Binding-site contacts:
Ligand atom C14 contacts residue ALA53 of chain 1.B at 3.1 Å (hydrophobic).
Ligand atom C3 contacts residue GLU89 of chain 1.B at 3.5 Å.
Ligand atom C15 contacts residue ALA53 of chain 1.B at 3.5 Å (hydrophobic).
Ligand atom O1 contacts residue GLN123 of chain 1.B at 3.5 Å (h-bond).
Ligand atom C2 contacts residue ASP185 of chain 1.B at 3.4 Å.
Ligand atom N3 contacts residue ALA53 of chain 1.B at 3.1 Å (h-bond).
Ligand atom N8 contacts residue ALA70 of chain 1.B at 3.5 Å.
Ligand atom C contacts residue TYR54 of chain 1.B at 3.6 Å (hydrophobic).
Ligand atom C29 contacts residue MET126 of chain 1.B at 3.2 Å (hydrophobic).
Ligand atom C16 contacts residue TYR82 of chain 1.B at 3.2 Å (hydrophobic).
Ligand atom N2 contacts residue ARG85 of chain 1.B at 3.6 Å.
Ligand atom C3 contacts residue LYS72 of chain 1.B at 3.5 Å.
Ligand atom C2 contacts residue LYS72 of chain 1.B at 3.5 Å.
Ligand atom C5 contacts residue THR86 of chain 1.B at 3.6 Å.
Ligand atom C14 contacts residue TYR82 of chain 1.B at 3.4 Å (hydrophobic).
Ligand atom C11 contacts residue ALA53 of chain 1.B at 3.6 Å (hydrophobic).
Ligand atom N4 contacts residue TYR82 of chain 1.B at 3.6 Å.
Ligand atom C2 contacts residue GLU89 of chain 1.B at 3.5 Å.
Ligand atom N8 contacts residue ASP124 of chain 1.B at 2.8 Å (salt-bridge).
Ligand atom O contacts residue LYS72 of chain 1.B at 3.0 Å (salt-bridge).
Ligand atom O contacts residue ILE74 of chain 1.B at 3.6 Å.
Ligand atom N1 contacts residue GLU89 of chain 1.B at 3.6 Å.
Ligand atom C30 contacts residue GLU127 of chain 1.B at 3.6 Å.
Ligand atom C15 contacts residue TYR82 of chain 1.B at 3.2 Å (hydrophobic).
Ligand atom C22 contacts residue GLN123 of chain 1.B at 3.3 Å.
Ligand atom N contacts residue LYS72 of chain 1.B at 3.1 Å (salt-bridge).
Ligand atom C18 contacts residue ASP185 of chain 1.B at 3.5 Å.
Ligand atom C17 contacts residue TYR82 of chain 1.B at 3.5 Å (hydrophobic).
Ligand atom N8 contacts residue MET126 of chain 1.B at 3.4 Å (h-bond).
Ligand atom C24 contacts residue ALA70 of chain 1.B at 3.7 Å (hydrophobic).
Ligand atom C7 contacts residue GLY187 of chain 1.B at 3.5 Å.
Ligand atom C24 contacts residue LEU174 of chain 1.B at 3.7 Å (hydrophobic).
Ligand atom N4 contacts residue ALA53 of chain 1.B at 3.5 Å.
Ligand atom N7 contacts residue MET126 of chain 1.B at 2.9 Å (h-bond).
Ligand atom C10 contacts residue TYR82 of chain 1.B at 3.6 Å (hydrophobic).
Ligand atom C1 contacts residue TYR54 of chain 1.B at 3.4 Å (hydrophobic).
Ligand atom C7 contacts residue ASP185 of chain 1.B at 3.5 Å.
Ligand atom N3 contacts residue TYR82 of chain 1.B at 3.5 Å.
Ligand atom C24 contacts residue ASP124 of chain 1.B at 3.6 Å.
Ligand atom O1 contacts residue LYS72 of chain 1.B at 3.0 Å (salt-bridge).

The protein below binds the small molecule below.
Small molecule (SMILES): O=C(Nc1ccc2n[nH]c(-c3ccncc3)c2c1)[C@@H]1CCN(CC(=O)N2CCN(c3ccc(-c4ncccn4)cc3)CC2)C1

Sequence of chain 1.B:
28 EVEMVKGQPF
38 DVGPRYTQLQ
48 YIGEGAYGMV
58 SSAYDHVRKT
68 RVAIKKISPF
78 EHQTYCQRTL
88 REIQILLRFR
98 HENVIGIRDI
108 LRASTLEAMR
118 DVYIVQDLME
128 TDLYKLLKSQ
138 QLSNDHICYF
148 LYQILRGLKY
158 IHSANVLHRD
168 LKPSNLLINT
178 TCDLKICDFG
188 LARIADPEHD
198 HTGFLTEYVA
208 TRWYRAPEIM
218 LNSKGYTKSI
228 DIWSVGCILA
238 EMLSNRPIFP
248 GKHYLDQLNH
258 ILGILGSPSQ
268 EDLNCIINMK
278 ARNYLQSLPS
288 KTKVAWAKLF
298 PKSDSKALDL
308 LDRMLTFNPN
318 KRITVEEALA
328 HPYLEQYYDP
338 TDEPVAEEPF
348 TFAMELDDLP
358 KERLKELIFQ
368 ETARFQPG